This small molecule binds to this protein.
Small molecule (SMILES): CC(=O)N[C@H]1[C@H](O[C@H]2[C@H](O)[C@@H](NC(C)=O)CO[C@@H]2CO)O[C@H](CO)[C@@H](O[C@@H]2O[C@H](CO)[C@@H](O)[C@H](O)[C@@H]2O)[C@@H]1O

Sequence of chain 1.H:
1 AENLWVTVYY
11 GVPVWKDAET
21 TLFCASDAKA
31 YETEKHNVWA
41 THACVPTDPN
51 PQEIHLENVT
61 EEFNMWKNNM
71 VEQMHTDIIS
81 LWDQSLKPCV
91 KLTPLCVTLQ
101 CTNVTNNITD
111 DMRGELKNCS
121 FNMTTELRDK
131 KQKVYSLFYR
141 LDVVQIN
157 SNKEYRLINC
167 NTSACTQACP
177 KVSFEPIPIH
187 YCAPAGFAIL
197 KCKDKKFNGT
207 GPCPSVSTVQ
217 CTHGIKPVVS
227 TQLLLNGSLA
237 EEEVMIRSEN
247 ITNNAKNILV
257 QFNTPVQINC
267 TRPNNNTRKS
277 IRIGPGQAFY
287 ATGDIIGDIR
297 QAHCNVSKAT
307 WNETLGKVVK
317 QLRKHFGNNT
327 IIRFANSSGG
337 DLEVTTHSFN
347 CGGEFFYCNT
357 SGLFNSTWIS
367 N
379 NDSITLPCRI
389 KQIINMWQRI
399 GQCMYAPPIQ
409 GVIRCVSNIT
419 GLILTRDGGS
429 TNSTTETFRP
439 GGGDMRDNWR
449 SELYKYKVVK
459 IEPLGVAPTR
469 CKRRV

Binding-site contacts:
Ligand atom C8 contacts residue THR341 of chain 1.H at 3.8 Å.
Ligand atom O6 contacts residue NAG2 of chain 1.SA at 3.3 Å.
Ligand atom C2 contacts residue NAG2 of chain 1.SA at 3.3 Å.
Ligand atom C1 contacts residue NAG2 of chain 1.SA at 3.4 Å.
Ligand atom O5 contacts residue NAG1 of chain 1.SA at 3.3 Å (h-bond).
Ligand atom O5 contacts residue NAG2 of chain 1.SA at 4.0 Å.
Ligand atom O5 contacts residue ASN332 of chain 1.H at 2.4 Å (h-bond).
Ligand atom C3 contacts residue NAG2 of chain 1.SA at 3.3 Å.
Ligand atom N2 contacts residue NAG2 of chain 1.SA at 3.9 Å.
Ligand atom C7 contacts residue NAG1 of chain 1.SA at 3.7 Å.
Ligand atom O7 contacts residue ASN332 of chain 1.H at 3.4 Å (h-bond).
Ligand atom C4 contacts residue NAG1 of chain 1.SA at 3.8 Å.
Ligand atom N2 contacts residue ASN332 of chain 1.H at 2.8 Å (h-bond).
Ligand atom O6 contacts residue SER357 of chain 1.H at 3.9 Å.
Ligand atom C2 contacts residue ASN332 of chain 1.H at 2.4 Å.
Ligand atom O3 contacts residue NAG2 of chain 1.SA at 3.6 Å.
Ligand atom C7 contacts residue ASN332 of chain 1.H at 3.3 Å.
Ligand atom O4 contacts residue NAG2 of chain 1.SA at 2.4 Å (h-bond).
Ligand atom C1 contacts residue ASN332 of chain 1.H at 1.4 Å.
Ligand atom C8 contacts residue SER333 of chain 1.H at 3.5 Å.
Ligand atom C1 contacts residue SER357 of chain 1.H at 3.5 Å.
Ligand atom C5 contacts residue NAG2 of chain 1.SA at 3.5 Å.
Ligand atom C6 contacts residue NAG2 of chain 1.SA at 3.6 Å.
Ligand atom C2 contacts residue NAG1 of chain 1.SA at 4.1 Å.
Ligand atom O2 contacts residue NAG2 of chain 1.SA at 3.0 Å (h-bond).
Ligand atom C8 contacts residue NAG2 of chain 1.SA at 3.7 Å.
Ligand atom O7 contacts residue NAG1 of chain 1.SA at 3.0 Å (h-bond).
Ligand atom C8 contacts residue NAG1 of chain 1.SA at 4.0 Å.
Ligand atom C1 contacts residue NAG1 of chain 1.SA at 3.8 Å.
Ligand atom C1 contacts residue NAG2 of chain 1.SA at 3.9 Å.
Ligand atom C4 contacts residue NAG2 of chain 1.SA at 3.3 Å.
Ligand atom C3 contacts residue ASN332 of chain 1.H at 3.8 Å.
Ligand atom O3 contacts residue NAG1 of chain 1.SA at 3.4 Å (h-bond).
Ligand atom O5 contacts residue SER357 of chain 1.H at 3.2 Å (h-bond).
Ligand atom C5 contacts residue ASN332 of chain 1.H at 3.6 Å.
Ligand atom C5 contacts residue NAG1 of chain 1.SA at 3.3 Å.
Ligand atom C6 contacts residue NAG1 of chain 1.SA at 3.5 Å.
Ligand atom O7 contacts residue ASN355 of chain 1.H at 3.3 Å (h-bond).
Ligand atom O6 contacts residue NAG1 of chain 1.SA at 3.2 Å (h-bond).
Ligand atom C8 contacts residue ASN332 of chain 1.H at 3.5 Å.